Binding-site contacts:
Ligand atom C1 contacts residue THR312 of chain 1.E at 3.7 Å.
Ligand atom C1 contacts residue ASN32 of chain 1.E at 1.4 Å.
Ligand atom N2 contacts residue ASN32 of chain 1.E at 2.8 Å (h-bond).
Ligand atom C1 contacts residue ALA33 of chain 1.E at 4.3 Å (hydrophobic).
Ligand atom O6 contacts residue ASN49 of chain 1.F at 4.4 Å.
Ligand atom O7 contacts residue ASN32 of chain 1.E at 3.8 Å.
Ligand atom O6 contacts residue THR312 of chain 1.E at 4.5 Å.
Ligand atom C4 contacts residue ASN32 of chain 1.E at 4.2 Å.
Ligand atom C8 contacts residue ASN32 of chain 1.E at 4.2 Å.
Ligand atom C2 contacts residue ASN32 of chain 1.E at 2.3 Å.
Ligand atom C6 contacts residue THR312 of chain 1.E at 4.5 Å.
Ligand atom O6 contacts residue LEU52 of chain 1.F at 4.5 Å.
Ligand atom C5 contacts residue ASN32 of chain 1.E at 3.7 Å.
Ligand atom C6 contacts residue LEU52 of chain 1.F at 4.0 Å (hydrophobic).
Ligand atom O5 contacts residue ASN32 of chain 1.E at 2.4 Å (h-bond).
Ligand atom O5 contacts residue THR312 of chain 1.E at 3.3 Å (h-bond).
Ligand atom C7 contacts residue ASN32 of chain 1.E at 3.5 Å.
Ligand atom C3 contacts residue ASN32 of chain 1.E at 3.7 Å.

Sequence of chain 1.E:
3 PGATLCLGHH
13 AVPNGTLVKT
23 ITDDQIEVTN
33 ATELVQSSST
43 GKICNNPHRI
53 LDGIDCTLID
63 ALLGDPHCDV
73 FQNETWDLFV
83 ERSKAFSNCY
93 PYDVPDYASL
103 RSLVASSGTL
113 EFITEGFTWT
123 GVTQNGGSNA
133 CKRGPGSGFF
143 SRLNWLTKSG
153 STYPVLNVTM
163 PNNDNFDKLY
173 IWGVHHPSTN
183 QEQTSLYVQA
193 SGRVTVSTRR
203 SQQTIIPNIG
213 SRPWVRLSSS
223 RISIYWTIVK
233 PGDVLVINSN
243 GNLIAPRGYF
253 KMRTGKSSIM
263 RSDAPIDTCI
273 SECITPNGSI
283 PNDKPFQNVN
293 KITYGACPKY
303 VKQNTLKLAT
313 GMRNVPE

The protein below binds the small molecule below.
Small molecule (SMILES): CC(=O)N[C@@H]1[C@@H](O)[C@H](O)[C@@H](CO)O[C@H]1O

Sequence of chain 1.F:
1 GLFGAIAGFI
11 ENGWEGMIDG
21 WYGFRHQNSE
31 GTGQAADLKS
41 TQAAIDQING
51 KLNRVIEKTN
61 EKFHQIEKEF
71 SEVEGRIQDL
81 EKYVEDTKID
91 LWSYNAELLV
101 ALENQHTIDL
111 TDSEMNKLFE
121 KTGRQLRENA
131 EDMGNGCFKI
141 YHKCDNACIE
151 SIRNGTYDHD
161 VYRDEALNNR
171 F